Sequence of chain 1.A:
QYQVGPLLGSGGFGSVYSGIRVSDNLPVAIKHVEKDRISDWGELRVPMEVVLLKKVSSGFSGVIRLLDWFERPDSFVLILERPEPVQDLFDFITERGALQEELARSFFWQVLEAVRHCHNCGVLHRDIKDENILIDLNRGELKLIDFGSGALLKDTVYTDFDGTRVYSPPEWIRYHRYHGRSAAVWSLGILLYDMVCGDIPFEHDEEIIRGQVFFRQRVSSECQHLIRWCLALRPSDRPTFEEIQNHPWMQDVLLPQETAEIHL

Binding-site contacts:
Ligand atom O19 contacts residue LYS40 of chain 1.A at 2.7 Å (salt-bridge).
Ligand atom N23 contacts residue ILE77 of chain 1.A at 3.7 Å.
Ligand atom C4 contacts residue ILE158 of chain 1.A at 3.4 Å (hydrophobic).
Ligand atom C5 contacts residue ILE158 of chain 1.A at 3.8 Å (hydrophobic).
Ligand atom C20 contacts residue ILE158 of chain 1.A at 3.9 Å (hydrophobic).
Ligand atom C24 contacts residue ALA38 of chain 1.A at 3.5 Å (hydrophobic).
Ligand atom C20 contacts residue LEU93 of chain 1.A at 3.8 Å (hydrophobic).
Ligand atom N6 contacts residue ASP101 of chain 1.A at 2.7 Å (salt-bridge).
Ligand atom O19 contacts residue ASP159 of chain 1.A at 3.3 Å.
Ligand atom C18 contacts residue ASP159 of chain 1.A at 3.9 Å.
Ligand atom C17 contacts residue ILE158 of chain 1.A at 3.7 Å (hydrophobic).
Ligand atom C5 contacts residue ASP101 of chain 1.A at 3.5 Å.
Ligand atom C24 contacts residue GLU94 of chain 1.A at 3.6 Å.
Ligand atom N23 contacts residue GLU94 of chain 1.A at 2.7 Å (salt-bridge).
Ligand atom C5 contacts residue GLU144 of chain 1.A at 3.4 Å.
Ligand atom N23 contacts residue ALA38 of chain 1.A at 3.6 Å.
Ligand atom C25 contacts residue ALA38 of chain 1.A at 3.8 Å (hydrophobic).
Ligand atom C29 contacts residue ARG95 of chain 1.A at 3.9 Å.
Ligand atom C15 contacts residue SER19 of chain 1.A at 3.7 Å.
Ligand atom C18 contacts residue LYS40 of chain 1.A at 3.7 Å.
Ligand atom C12 contacts residue PHE22 of chain 1.A at 3.4 Å (hydrophobic).
Ligand atom C11 contacts residue PHE22 of chain 1.A at 3.7 Å (hydrophobic).
Ligand atom C10 contacts residue VAL25 of chain 1.A at 3.7 Å (hydrophobic).
Ligand atom C28 contacts residue LEU147 of chain 1.A at 3.9 Å (hydrophobic).
Ligand atom C1 contacts residue ASP101 of chain 1.A at 3.3 Å.
Ligand atom N22 contacts residue LEU93 of chain 1.A at 3.6 Å.
Ligand atom C8 contacts residue VAL25 of chain 1.A at 3.8 Å (hydrophobic).
Ligand atom O16 contacts residue ILE158 of chain 1.A at 3.7 Å.
Ligand atom N22 contacts residue ILE77 of chain 1.A at 3.5 Å.
Ligand atom C11 contacts residue ASP159 of chain 1.A at 3.7 Å.
Ligand atom C9 contacts residue VAL25 of chain 1.A at 3.5 Å (hydrophobic).
Ligand atom C24 contacts residue LEU147 of chain 1.A at 3.7 Å (hydrophobic).
Ligand atom C21 contacts residue ILE158 of chain 1.A at 3.9 Å (hydrophobic).
Ligand atom C29 contacts residue LEU147 of chain 1.A at 3.6 Å (hydrophobic).
Ligand atom O16 contacts residue VAL25 of chain 1.A at 3.9 Å.
Ligand atom C27 contacts residue LEU17 of chain 1.A at 3.7 Å (hydrophobic).
Ligand atom O14 contacts residue GLY18 of chain 1.A at 3.7 Å.
Ligand atom N22 contacts residue GLU94 of chain 1.A at 3.7 Å.
Ligand atom C29 contacts residue GLU94 of chain 1.A at 3.9 Å.
Ligand atom N6 contacts residue GLU144 of chain 1.A at 3.1 Å (salt-bridge).

The protein below binds the small molecule below.
Small molecule (SMILES): COc1ccc2c(c1CN1CCNCC1)O/C(=C\c1n[nH]c3ccccc13)C2=O